The protein below binds the small molecule below.
Small molecule (SMILES): CC(C)CCC[C@@H](C)[C@H]1CC[C@H]2[C@@H]3CC=C4C[C@@H](OC(=O)CCC(=O)O)CC[C@]4(C)[C@H]3CC[C@]12C

Sequence of chain 1.A:
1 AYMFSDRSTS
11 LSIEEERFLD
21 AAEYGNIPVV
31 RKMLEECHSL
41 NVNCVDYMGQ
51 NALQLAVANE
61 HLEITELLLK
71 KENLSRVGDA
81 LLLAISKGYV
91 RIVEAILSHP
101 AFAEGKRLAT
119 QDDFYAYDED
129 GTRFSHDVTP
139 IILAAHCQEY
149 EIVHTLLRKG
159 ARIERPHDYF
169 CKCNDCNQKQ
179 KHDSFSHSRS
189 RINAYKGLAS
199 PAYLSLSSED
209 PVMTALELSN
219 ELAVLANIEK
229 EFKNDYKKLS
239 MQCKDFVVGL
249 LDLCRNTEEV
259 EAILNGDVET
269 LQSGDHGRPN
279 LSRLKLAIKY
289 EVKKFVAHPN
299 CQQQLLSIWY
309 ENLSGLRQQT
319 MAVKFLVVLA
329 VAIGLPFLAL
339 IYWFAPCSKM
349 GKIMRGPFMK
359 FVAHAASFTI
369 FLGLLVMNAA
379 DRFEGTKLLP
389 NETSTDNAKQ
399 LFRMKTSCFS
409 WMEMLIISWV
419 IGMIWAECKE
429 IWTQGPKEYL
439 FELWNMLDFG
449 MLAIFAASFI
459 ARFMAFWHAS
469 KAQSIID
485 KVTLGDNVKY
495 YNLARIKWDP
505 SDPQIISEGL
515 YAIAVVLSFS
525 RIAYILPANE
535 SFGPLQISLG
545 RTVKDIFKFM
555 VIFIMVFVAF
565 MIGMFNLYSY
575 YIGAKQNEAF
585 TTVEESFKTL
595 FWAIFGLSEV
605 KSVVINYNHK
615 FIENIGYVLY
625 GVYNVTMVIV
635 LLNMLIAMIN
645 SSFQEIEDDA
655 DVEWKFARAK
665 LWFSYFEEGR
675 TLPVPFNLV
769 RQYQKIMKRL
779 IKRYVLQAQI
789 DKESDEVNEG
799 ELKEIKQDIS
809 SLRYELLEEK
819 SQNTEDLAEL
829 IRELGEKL

Sequence of chain 1.B:
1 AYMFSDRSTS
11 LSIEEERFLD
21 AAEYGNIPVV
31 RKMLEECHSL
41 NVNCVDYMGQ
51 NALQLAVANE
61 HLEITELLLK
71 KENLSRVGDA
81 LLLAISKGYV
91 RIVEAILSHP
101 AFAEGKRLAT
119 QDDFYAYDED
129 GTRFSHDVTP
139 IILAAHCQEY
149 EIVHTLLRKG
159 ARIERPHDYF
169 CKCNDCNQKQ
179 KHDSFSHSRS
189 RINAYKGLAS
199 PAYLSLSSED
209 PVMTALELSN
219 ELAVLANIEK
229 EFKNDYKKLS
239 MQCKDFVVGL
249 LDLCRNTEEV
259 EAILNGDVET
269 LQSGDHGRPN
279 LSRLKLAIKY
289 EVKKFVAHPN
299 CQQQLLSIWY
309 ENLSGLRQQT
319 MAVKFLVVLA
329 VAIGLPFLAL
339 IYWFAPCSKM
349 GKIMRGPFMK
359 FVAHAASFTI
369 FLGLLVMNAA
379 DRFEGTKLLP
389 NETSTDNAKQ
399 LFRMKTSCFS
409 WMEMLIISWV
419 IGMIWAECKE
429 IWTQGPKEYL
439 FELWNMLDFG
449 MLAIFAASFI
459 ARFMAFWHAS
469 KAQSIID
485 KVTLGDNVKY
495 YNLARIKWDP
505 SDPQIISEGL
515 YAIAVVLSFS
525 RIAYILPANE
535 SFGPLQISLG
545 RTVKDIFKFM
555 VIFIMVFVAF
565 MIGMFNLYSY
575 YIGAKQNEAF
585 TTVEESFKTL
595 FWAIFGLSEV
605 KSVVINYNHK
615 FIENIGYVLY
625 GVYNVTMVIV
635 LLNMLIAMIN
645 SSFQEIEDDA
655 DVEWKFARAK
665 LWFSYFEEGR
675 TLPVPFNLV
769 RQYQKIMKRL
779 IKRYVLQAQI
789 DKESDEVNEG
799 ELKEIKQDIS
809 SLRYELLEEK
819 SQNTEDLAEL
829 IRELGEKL

Binding-site contacts:
Ligand atom CAS contacts residue VAL326 of chain 1.A at 4.1 Å (hydrophobic).
Ligand atom CAX contacts residue TYR308 of chain 1.A at 3.2 Å (hydrophobic).
Ligand atom CAB contacts residue VAL374 of chain 1.A at 3.8 Å (hydrophobic).
Ligand atom CAM contacts residue TYR308 of chain 1.A at 4.2 Å (hydrophobic).
Ligand atom CAX contacts residue TRP307 of chain 1.A at 3.4 Å (hydrophobic).
Ligand atom CAS contacts residue PHE323 of chain 1.A at 4.0 Å (hydrophobic).
Ligand atom OAH contacts residue TRP307 of chain 1.A at 3.0 Å (h-bond).
Ligand atom OAF contacts residue TRP307 of chain 1.A at 3.8 Å.
Ligand atom CAL contacts residue ALA532 of chain 1.A at 4.0 Å (hydrophobic).
Ligand atom CAJ contacts residue LEU370 of chain 1.A at 3.9 Å (hydrophobic).
Ligand atom CAQ contacts residue ILE526 of chain 1.A at 3.8 Å (hydrophobic).
Ligand atom CAK contacts residue LEU530 of chain 1.A at 4.2 Å (hydrophobic).
Ligand atom CAM contacts residue LYS322 of chain 1.A at 4.0 Å.
Ligand atom CAA contacts residue VAL374 of chain 1.A at 4.2 Å (hydrophobic).
Ligand atom OAH contacts residue TRP666 of chain 1.A at 3.7 Å.
Ligand atom OAG contacts residue MET319 of chain 1.A at 4.0 Å.
Ligand atom CAL contacts residue TRP307 of chain 1.A at 4.3 Å (hydrophobic).
Ligand atom CAL contacts residue TYR308 of chain 1.A at 3.7 Å (hydrophobic).
Ligand atom CAC contacts residue THR367 of chain 1.A at 4.0 Å.
Ligand atom OAH contacts residue ALA532 of chain 1.A at 3.6 Å.
Ligand atom CAM contacts residue ALA532 of chain 1.A at 4.1 Å (hydrophobic).
Ligand atom OAG contacts residue ALA532 of chain 1.A at 3.8 Å.
Ligand atom OAH contacts residue TYR308 of chain 1.A at 4.2 Å.
Ligand atom CAE contacts residue ILE529 of chain 1.A at 3.9 Å (hydrophobic).
Ligand atom CAV contacts residue ILE529 of chain 1.A at 4.2 Å (hydrophobic).
Ligand atom OAG contacts residue ASN533 of chain 1.A at 3.2 Å (h-bond).
Ligand atom OAF contacts residue TYR308 of chain 1.A at 2.4 Å (h-bond).
Ligand atom CAI contacts residue ILE529 of chain 1.A at 3.9 Å (hydrophobic).
Ligand atom CAZ contacts residue ILE529 of chain 1.A at 4.3 Å (hydrophobic).
Ligand atom CAE contacts residue THR367 of chain 1.A at 3.5 Å.
Ligand atom CAB contacts residue VAL562 of chain 1.B at 4.2 Å (hydrophobic).
Ligand atom CAD contacts residue ALA363 of chain 1.A at 4.1 Å (hydrophobic).
Ligand atom CAX contacts residue ALA532 of chain 1.A at 3.9 Å (hydrophobic).
Ligand atom CAO contacts residue LEU370 of chain 1.A at 4.0 Å (hydrophobic).
Ligand atom CAL contacts residue PHE356 of chain 1.A at 3.6 Å (hydrophobic).
Ligand atom CAY contacts residue ALA532 of chain 1.A at 4.0 Å (hydrophobic).
Ligand atom CAU contacts residue PHE323 of chain 1.A at 3.7 Å (hydrophobic).
Ligand atom CAB contacts residue PHE523 of chain 1.A at 3.9 Å (hydrophobic).
Ligand atom CAT contacts residue VAL326 of chain 1.A at 4.3 Å (hydrophobic).
Ligand atom CBD contacts residue ILE529 of chain 1.A at 3.9 Å (hydrophobic).